A protein and the small-molecule ligand that binds it are described below.
Small molecule (SMILES): COc1cc2c(c(OC)c1OC)-c1ccc(OC)c(=O)cc1[C@@H](NC(=O)CS)CC2

Binding-site contacts:
Ligand atom C3 contacts residue LEU253 of chain 26.E at 3.6 Å (hydrophobic).
Ligand atom S1 contacts residue THR179 of chain 26.D at 3.8 Å.
Ligand atom C20 contacts residue LEU253 of chain 26.E at 3.9 Å (hydrophobic).
Ligand atom C19 contacts residue ASN256 of chain 26.E at 3.8 Å.
Ligand atom C18 contacts residue VAL181 of chain 26.D at 3.8 Å (hydrophobic).
Ligand atom O3 contacts residue ALA248 of chain 26.E at 3.2 Å.
Ligand atom C1 contacts residue LEU253 of chain 26.E at 3.4 Å (hydrophobic).
Ligand atom O5 contacts residue LYS350 of chain 26.E at 2.9 Å.
Ligand atom C5 contacts residue ALA248 of chain 26.E at 3.8 Å (hydrophobic).
Ligand atom O3 contacts residue CYS239 of chain 26.E at 3.2 Å (h-bond).
Ligand atom C6 contacts residue LEU240 of chain 26.E at 3.7 Å (hydrophobic).
Ligand atom C9 contacts residue LEU253 of chain 26.E at 3.8 Å (hydrophobic).
Ligand atom O6 contacts residue ASN256 of chain 26.E at 3.6 Å.
Ligand atom C12 contacts residue LEU246 of chain 26.E at 3.8 Å (hydrophobic).
Ligand atom C7 contacts residue ALA248 of chain 26.E at 3.3 Å (hydrophobic).
Ligand atom O5 contacts residue THR179 of chain 26.D at 3.9 Å.
Ligand atom O4 contacts residue LEU246 of chain 26.E at 3.8 Å.
Ligand atom C16 contacts residue LYS350 of chain 26.E at 3.4 Å.
Ligand atom C3 contacts residue CYS239 of chain 26.E at 3.7 Å (hydrophobic).
Ligand atom C7 contacts residue LEU253 of chain 26.E at 3.9 Å (hydrophobic).
Ligand atom C4 contacts residue ILE368 of chain 26.E at 3.3 Å (hydrophobic).
Ligand atom C17 contacts residue ASN256 of chain 26.E at 3.8 Å.
Ligand atom C2 contacts residue ALA314 of chain 26.E at 3.8 Å (hydrophobic).
Ligand atom O2 contacts residue CYS239 of chain 26.E at 3.1 Å (h-bond).
Ligand atom C8 contacts residue LEU253 of chain 26.E at 3.7 Å (hydrophobic).
Ligand atom C22 contacts residue LEU253 of chain 26.E at 3.4 Å (hydrophobic).
Ligand atom S1 contacts residue SER178 of chain 26.D at 3.1 Å.
Ligand atom C17 contacts residue LYS350 of chain 26.E at 3.9 Å.
Ligand atom O5 contacts residue VAL181 of chain 26.D at 3.8 Å.
Ligand atom O5 contacts residue ALA180 of chain 26.D at 3.7 Å.
Ligand atom C6 contacts residue CYS239 of chain 26.E at 3.8 Å (hydrophobic).
Ligand atom C5 contacts residue CYS239 of chain 26.E at 3.8 Å (hydrophobic).
Ligand atom O6 contacts residue VAL181 of chain 26.D at 3.1 Å.
Ligand atom C5 contacts residue LEU253 of chain 26.E at 3.8 Å (hydrophobic).
Ligand atom O1 contacts residue LEU253 of chain 26.E at 3.9 Å.
Ligand atom C4 contacts residue VAL236 of chain 26.E at 3.8 Å (hydrophobic).
Ligand atom C18 contacts residue MET257 of chain 26.E at 3.5 Å (hydrophobic).
Ligand atom O1 contacts residue ALA314 of chain 26.E at 3.3 Å.
Ligand atom C18 contacts residue VAL313 of chain 26.E at 3.3 Å (hydrophobic).
Ligand atom C6 contacts residue VAL236 of chain 26.E at 3.8 Å (hydrophobic).

Sequence of chain 26.E:
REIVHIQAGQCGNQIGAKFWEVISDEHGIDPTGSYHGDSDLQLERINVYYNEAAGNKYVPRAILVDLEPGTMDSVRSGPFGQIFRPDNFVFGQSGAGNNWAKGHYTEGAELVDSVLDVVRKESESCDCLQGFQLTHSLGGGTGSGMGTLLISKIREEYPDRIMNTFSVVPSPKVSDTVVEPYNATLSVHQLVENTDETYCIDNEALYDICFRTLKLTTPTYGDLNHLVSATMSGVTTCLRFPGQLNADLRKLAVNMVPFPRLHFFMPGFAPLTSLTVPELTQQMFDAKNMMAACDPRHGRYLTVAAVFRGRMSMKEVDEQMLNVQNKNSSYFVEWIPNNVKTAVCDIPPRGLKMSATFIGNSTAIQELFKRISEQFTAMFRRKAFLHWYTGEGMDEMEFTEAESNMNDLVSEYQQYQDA

Sequence of chain 26.D:
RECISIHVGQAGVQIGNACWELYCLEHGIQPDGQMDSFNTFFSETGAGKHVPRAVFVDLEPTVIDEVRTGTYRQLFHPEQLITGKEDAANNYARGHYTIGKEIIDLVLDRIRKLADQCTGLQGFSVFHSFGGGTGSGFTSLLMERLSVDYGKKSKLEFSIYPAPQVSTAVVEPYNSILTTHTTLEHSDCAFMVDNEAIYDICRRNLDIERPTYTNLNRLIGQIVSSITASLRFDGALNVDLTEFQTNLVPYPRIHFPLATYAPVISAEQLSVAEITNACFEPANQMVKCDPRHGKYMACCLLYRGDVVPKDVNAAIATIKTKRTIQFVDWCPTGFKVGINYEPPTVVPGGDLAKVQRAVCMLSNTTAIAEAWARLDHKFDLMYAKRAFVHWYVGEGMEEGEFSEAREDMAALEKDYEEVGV